Binding-site contacts:
Ligand atom CA contacts residue GLN45 of chain 1.A at 3.7 Å.
Ligand atom NH2 contacts residue HIS156 of chain 1.A at 3.5 Å.
Ligand atom CD1 contacts residue VAL48 of chain 1.A at 3.7 Å (hydrophobic).
Ligand atom O contacts residue MET16 of chain 1.A at 2.8 Å (h-bond).
Ligand atom CD contacts residue GLN45 of chain 1.A at 3.6 Å.
Ligand atom C contacts residue GLN45 of chain 1.A at 3.8 Å.
Ligand atom OH contacts residue ARG79 of chain 1.A at 2.9 Å (salt-bridge).
Ligand atom CB contacts residue SO41 of chain 1.E at 3.2 Å.
Ligand atom CA contacts residue SO41 of chain 1.E at 3.7 Å.
Ligand atom NH1 contacts residue ASP152 of chain 1.A at 3.4 Å (salt-bridge).
Ligand atom CG contacts residue SER39 of chain 1.A at 3.8 Å.
Ligand atom N contacts residue ALA41 of chain 1.A at 3.8 Å.
Ligand atom N contacts residue SER39 of chain 1.A at 3.0 Å (h-bond).
Ligand atom CD contacts residue SO41 of chain 1.E at 3.0 Å.
Ligand atom CE1 contacts residue ARG79 of chain 1.A at 3.6 Å.
Ligand atom CD contacts residue GLN36 of chain 1.A at 3.2 Å.
Ligand atom C contacts residue SER39 of chain 1.A at 3.7 Å.
Ligand atom O contacts residue GLN45 of chain 1.A at 2.7 Å (h-bond).
Ligand atom CD contacts residue MET16 of chain 1.A at 3.6 Å (hydrophobic).
Ligand atom CG contacts residue SO41 of chain 1.E at 3.0 Å.
Ligand atom CD contacts residue GLU14 of chain 1.A at 3.3 Å.
Ligand atom C contacts residue GLN45 of chain 1.A at 3.6 Å.
Ligand atom CA contacts residue VAL37 of chain 1.A at 3.6 Å (hydrophobic).
Ligand atom N contacts residue GLN45 of chain 1.A at 3.6 Å.
Ligand atom CD2 contacts residue ILE13 of chain 1.A at 3.6 Å (hydrophobic).
Ligand atom O contacts residue SER39 of chain 1.A at 2.9 Å (h-bond).
Ligand atom N contacts residue SO41 of chain 1.E at 3.0 Å (h-bond).
Ligand atom CZ contacts residue ARG79 of chain 1.A at 3.3 Å.
Ligand atom CG contacts residue ALA41 of chain 1.A at 3.3 Å (hydrophobic).
Ligand atom O contacts residue THR15 of chain 1.A at 3.2 Å.
Ligand atom CG contacts residue GLN36 of chain 1.A at 3.6 Å.
Ligand atom NE contacts residue GLU42 of chain 1.A at 3.6 Å.
Ligand atom CA contacts residue SER39 of chain 1.A at 3.5 Å.
Ligand atom CE1 contacts residue THR40 of chain 1.A at 3.7 Å.
Ligand atom CB contacts residue VAL37 of chain 1.A at 3.5 Å (hydrophobic).
Ligand atom CB contacts residue PHE38 of chain 1.A at 3.8 Å (hydrophobic).
Ligand atom O contacts residue ALA41 of chain 1.A at 3.0 Å.
Ligand atom CB contacts residue ALA41 of chain 1.A at 3.8 Å (hydrophobic).
Ligand atom CD1 contacts residue THR40 of chain 1.A at 3.2 Å.
Ligand atom O contacts residue PHE38 of chain 1.A at 3.4 Å.

Sequence of chain 1.A:
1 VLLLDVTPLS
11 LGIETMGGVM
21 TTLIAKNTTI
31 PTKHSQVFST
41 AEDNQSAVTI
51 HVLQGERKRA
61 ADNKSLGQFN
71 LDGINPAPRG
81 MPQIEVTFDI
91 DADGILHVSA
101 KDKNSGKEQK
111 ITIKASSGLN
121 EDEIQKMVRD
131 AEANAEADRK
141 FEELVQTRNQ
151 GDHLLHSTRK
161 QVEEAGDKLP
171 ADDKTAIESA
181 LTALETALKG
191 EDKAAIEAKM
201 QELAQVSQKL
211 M

This small molecule binds to this protein.
Small molecule (SMILES): CC(C)C[C@H](NC(=O)[C@H](Cc1ccc(O)cc1)NC(=O)[C@@H]1CCCN1C(=O)[C@@H]1CCCN1C(=O)[C@@H](N)CCCN=C(N)N)C(=O)N1CCC[C@H]1C(=O)N[C@@H](CCCN=C(N)N)C(=O)N1CCC[C@H]1C=O